Sequence of chain 1.E:
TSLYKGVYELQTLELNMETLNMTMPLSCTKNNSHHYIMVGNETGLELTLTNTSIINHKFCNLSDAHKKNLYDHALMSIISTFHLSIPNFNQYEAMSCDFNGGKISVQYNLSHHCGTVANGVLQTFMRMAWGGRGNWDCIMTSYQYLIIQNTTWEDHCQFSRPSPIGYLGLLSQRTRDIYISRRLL

A protein and the small-molecule ligand that binds it are described below.
Small molecule (SMILES): CC(=O)N[C@H]1[C@H](O[C@H]2[C@H](O)[C@@H](NC(C)=O)CO[C@@H]2CO)O[C@H](CO)[C@@H](O)[C@@H]1O

Binding-site contacts:
Ligand atom C1 contacts residue ASN119 of chain 1.E at 1.4 Å.
Ligand atom C5 contacts residue ASN119 of chain 1.E at 3.7 Å.
Ligand atom C7 contacts residue ASN158 of chain 1.E at 4.5 Å.
Ligand atom C8 contacts residue ASP156 of chain 1.E at 3.6 Å.
Ligand atom C7 contacts residue ASN119 of chain 1.E at 3.2 Å.
Ligand atom C8 contacts residue ASN119 of chain 1.E at 3.5 Å.
Ligand atom N2 contacts residue ASN119 of chain 1.E at 2.4 Å (h-bond).
Ligand atom C4 contacts residue ASN119 of chain 1.E at 4.2 Å.
Ligand atom C5 contacts residue PHE117 of chain 1.E at 4.5 Å (hydrophobic).
Ligand atom C8 contacts residue HIS115 of chain 1.E at 4.0 Å.
Ligand atom C3 contacts residue ASN119 of chain 1.E at 3.8 Å.
Ligand atom O7 contacts residue ASN119 of chain 1.E at 4.2 Å.
Ligand atom C8 contacts residue ASN158 of chain 1.E at 3.9 Å.
Ligand atom C3 contacts residue PHE117 of chain 1.E at 4.1 Å (hydrophobic).
Ligand atom O5 contacts residue ASN119 of chain 1.E at 2.4 Å (h-bond).
Ligand atom O4 contacts residue PHE117 of chain 1.E at 4.3 Å.
Ligand atom C2 contacts residue ASN119 of chain 1.E at 2.5 Å.
Ligand atom O7 contacts residue ASN158 of chain 1.E at 4.1 Å.
Ligand atom C1 contacts residue PHE117 of chain 1.E at 4.4 Å (hydrophobic).